A small-molecule ligand and the protein it binds are described below.
Small molecule (SMILES): CC(C)CCC[C@@H](C)[C@H]1CC[C@H]2[C@@H]3CC=C4C[C@@H](O)CC[C@]4(C)[C@H]3CC[C@]12C

Sequence of chain 1.A:
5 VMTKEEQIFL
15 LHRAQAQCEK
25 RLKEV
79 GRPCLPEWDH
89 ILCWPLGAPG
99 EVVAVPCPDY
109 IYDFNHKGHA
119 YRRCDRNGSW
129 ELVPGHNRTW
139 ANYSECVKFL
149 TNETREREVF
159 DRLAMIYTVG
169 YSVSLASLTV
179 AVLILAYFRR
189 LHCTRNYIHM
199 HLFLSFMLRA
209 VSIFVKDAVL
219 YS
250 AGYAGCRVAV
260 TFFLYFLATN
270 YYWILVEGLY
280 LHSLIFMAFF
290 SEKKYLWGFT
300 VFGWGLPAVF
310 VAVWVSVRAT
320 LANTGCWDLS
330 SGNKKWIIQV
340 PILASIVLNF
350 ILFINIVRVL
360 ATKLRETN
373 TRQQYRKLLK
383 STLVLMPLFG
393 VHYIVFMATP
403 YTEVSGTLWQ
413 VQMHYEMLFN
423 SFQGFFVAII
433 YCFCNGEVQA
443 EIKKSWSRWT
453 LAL

Binding-site contacts:
Ligand atom C11 contacts residue ALA400 of chain 1.A at 4.1 Å (hydrophobic).
Ligand atom C2 contacts residue PRO402 of chain 1.A at 4.3 Å (hydrophobic).
Ligand atom C26 contacts residue PHE349 of chain 1.A at 4.2 Å (hydrophobic).
Ligand atom C24 contacts residue ILE396 of chain 1.A at 4.0 Å (hydrophobic).
Ligand atom C19 contacts residue PRO402 of chain 1.A at 3.8 Å (hydrophobic).
Ligand atom C23 contacts residue ILE396 of chain 1.A at 4.4 Å (hydrophobic).
Ligand atom C15 contacts residue VAL397 of chain 1.A at 4.1 Å (hydrophobic).
Ligand atom C18 contacts residue ALA400 of chain 1.A at 3.3 Å (hydrophobic).
Ligand atom C26 contacts residue ILE396 of chain 1.A at 4.3 Å (hydrophobic).
Ligand atom C4 contacts residue LEU410 of chain 1.A at 4.0 Å (hydrophobic).
Ligand atom C27 contacts residue ILE396 of chain 1.A at 4.3 Å (hydrophobic).
Ligand atom C16 contacts residue VAL397 of chain 1.A at 4.1 Å (hydrophobic).
Ligand atom C19 contacts residue THR401 of chain 1.A at 3.8 Å.
Ligand atom C27 contacts residue PHE349 of chain 1.A at 4.0 Å (hydrophobic).
Ligand atom C19 contacts residue ALA400 of chain 1.A at 3.4 Å (hydrophobic).
Ligand atom C22 contacts residue ILE396 of chain 1.A at 3.5 Å (hydrophobic).